This protein binds this small molecule.
Small molecule (SMILES): NC(=[NH2+])NCCC[C@H](N)C(=O)O

Sequence of chain 1.N:
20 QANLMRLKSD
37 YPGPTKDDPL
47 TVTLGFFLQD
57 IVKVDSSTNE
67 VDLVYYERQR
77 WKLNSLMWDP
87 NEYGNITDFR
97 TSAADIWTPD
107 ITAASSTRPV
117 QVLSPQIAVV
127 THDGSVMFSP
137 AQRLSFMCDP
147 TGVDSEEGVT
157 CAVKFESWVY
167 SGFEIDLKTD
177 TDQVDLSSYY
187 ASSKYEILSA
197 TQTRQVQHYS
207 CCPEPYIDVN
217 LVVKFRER

Binding-site contacts:
Ligand atom NH2 contacts residue ASP150 of chain 1.N at 4.1 Å.
Ligand atom CB contacts residue ARG224 of chain 1.N at 3.3 Å.
Ligand atom CA contacts residue ARG224 of chain 1.N at 2.9 Å.
Ligand atom NH2 contacts residue GLU152 of chain 1.N at 4.4 Å.
Ligand atom C contacts residue ARG224 of chain 1.N at 4.3 Å.
Ligand atom N contacts residue ARG224 of chain 1.N at 2.9 Å.
Ligand atom CD contacts residue ARG224 of chain 1.N at 4.1 Å.
Ligand atom CG contacts residue ARG224 of chain 1.N at 3.1 Å.